Binding-site contacts:
Ligand atom O7 contacts residue ASN788 of chain 1.B at 3.5 Å (h-bond).
Ligand atom O6 contacts residue SER790 of chain 1.B at 4.5 Å.
Ligand atom C7 contacts residue ASN788 of chain 1.B at 3.5 Å.
Ligand atom O7 contacts residue SER790 of chain 1.B at 4.3 Å.
Ligand atom N2 contacts residue ASN788 of chain 1.B at 2.9 Å (h-bond).
Ligand atom O6 contacts residue GLN791 of chain 1.B at 4.2 Å.
Ligand atom C1 contacts residue ASN788 of chain 1.B at 1.4 Å.
Ligand atom C3 contacts residue ASN788 of chain 1.B at 3.8 Å.
Ligand atom C4 contacts residue ASN788 of chain 1.B at 4.2 Å.
Ligand atom C2 contacts residue ASN788 of chain 1.B at 2.5 Å.
Ligand atom C1 contacts residue SER790 of chain 1.B at 3.7 Å.
Ligand atom O5 contacts residue SER790 of chain 1.B at 3.4 Å (h-bond).
Ligand atom C5 contacts residue ASN788 of chain 1.B at 3.7 Å.
Ligand atom C6 contacts residue SER790 of chain 1.B at 3.8 Å.
Ligand atom O5 contacts residue GLN791 of chain 1.B at 4.3 Å.
Ligand atom C5 contacts residue GLN791 of chain 1.B at 4.4 Å.
Ligand atom C6 contacts residue GLN791 of chain 1.B at 3.4 Å.
Ligand atom C5 contacts residue SER790 of chain 1.B at 3.4 Å.
Ligand atom O5 contacts residue ASN788 of chain 1.B at 2.4 Å (h-bond).

The protein below binds the small molecule below.
Small molecule (SMILES): CC(=O)N[C@H]1[C@H](O[C@H]2[C@H](O)[C@@H](NC(C)=O)CO[C@@H]2CO)O[C@H](CO)[C@@H](O)[C@@H]1O

Sequence of chain 1.B:
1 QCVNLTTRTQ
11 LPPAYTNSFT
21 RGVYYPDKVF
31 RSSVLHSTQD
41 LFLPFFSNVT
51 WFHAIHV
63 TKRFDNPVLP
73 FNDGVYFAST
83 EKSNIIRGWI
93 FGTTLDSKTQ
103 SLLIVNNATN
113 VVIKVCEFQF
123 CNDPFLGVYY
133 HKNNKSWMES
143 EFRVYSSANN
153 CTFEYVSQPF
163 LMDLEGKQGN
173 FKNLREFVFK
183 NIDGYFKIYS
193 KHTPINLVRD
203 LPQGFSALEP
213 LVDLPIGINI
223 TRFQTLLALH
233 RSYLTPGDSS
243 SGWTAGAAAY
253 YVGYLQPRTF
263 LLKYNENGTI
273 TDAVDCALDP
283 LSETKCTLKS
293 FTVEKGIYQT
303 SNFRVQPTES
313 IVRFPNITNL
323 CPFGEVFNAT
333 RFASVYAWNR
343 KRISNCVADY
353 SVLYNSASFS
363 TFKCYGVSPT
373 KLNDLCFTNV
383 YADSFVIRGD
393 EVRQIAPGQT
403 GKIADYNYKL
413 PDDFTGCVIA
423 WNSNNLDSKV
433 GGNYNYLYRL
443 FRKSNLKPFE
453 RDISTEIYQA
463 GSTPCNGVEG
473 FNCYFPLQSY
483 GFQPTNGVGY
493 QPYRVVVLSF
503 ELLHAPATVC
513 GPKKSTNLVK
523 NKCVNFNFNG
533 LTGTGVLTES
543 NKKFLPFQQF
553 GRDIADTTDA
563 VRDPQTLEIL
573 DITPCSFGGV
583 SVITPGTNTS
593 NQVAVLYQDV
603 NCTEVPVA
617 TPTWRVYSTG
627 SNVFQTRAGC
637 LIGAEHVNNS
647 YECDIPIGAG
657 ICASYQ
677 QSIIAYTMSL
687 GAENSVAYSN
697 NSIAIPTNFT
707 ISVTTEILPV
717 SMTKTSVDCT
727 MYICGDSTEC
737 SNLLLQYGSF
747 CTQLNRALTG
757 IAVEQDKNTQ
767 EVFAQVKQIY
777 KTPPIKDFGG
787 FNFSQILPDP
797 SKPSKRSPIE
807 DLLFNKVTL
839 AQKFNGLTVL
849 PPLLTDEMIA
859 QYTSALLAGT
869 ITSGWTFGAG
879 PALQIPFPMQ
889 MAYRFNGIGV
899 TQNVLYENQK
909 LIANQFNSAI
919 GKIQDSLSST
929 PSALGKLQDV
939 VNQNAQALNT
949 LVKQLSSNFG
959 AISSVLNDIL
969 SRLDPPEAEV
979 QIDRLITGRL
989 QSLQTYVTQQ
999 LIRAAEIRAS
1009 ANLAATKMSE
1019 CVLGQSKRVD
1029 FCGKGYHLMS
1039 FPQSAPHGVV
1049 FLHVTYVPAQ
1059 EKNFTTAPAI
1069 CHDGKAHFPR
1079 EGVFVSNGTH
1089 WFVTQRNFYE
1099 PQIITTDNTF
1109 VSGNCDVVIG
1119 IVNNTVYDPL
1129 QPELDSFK